Sequence of chain 1.B:
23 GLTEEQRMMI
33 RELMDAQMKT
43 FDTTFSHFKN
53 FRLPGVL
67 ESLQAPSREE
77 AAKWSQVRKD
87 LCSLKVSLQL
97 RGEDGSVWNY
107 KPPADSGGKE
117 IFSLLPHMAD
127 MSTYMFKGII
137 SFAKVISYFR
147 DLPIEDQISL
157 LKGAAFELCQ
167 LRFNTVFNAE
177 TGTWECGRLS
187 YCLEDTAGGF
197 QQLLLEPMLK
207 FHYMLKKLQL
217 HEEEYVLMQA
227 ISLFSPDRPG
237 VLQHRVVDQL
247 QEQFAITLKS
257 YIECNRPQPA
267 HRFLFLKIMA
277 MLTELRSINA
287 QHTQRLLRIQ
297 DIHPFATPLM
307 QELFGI

This protein binds this small molecule.
Small molecule (SMILES): CC(C)[C@@H](NC(=O)CC1CC1)C(=O)N1CC[C@](O)(c2ccc(Cl)cc2)C(C)(C)C1

Binding-site contacts:
Ligand atom CL contacts residue ALA125 of chain 1.B at 4.0 Å.
Ligand atom C22 contacts residue MET124 of chain 1.B at 3.8 Å (hydrophobic).
Ligand atom N contacts residue MET204 of chain 1.B at 3.5 Å.
Ligand atom C8 contacts residue LEU90 of chain 1.B at 4.0 Å (hydrophobic).
Ligand atom CL contacts residue LEU121 of chain 1.B at 3.9 Å.
Ligand atom C21 contacts residue LEU87 of chain 1.B at 3.8 Å (hydrophobic).
Ligand atom C9 contacts residue MET204 of chain 1.B at 3.5 Å (hydrophobic).
Ligand atom O contacts residue GLN166 of chain 1.B at 3.0 Å (h-bond).
Ligand atom C11 contacts residue MET204 of chain 1.B at 3.6 Å (hydrophobic).
Ligand atom C16 contacts residue TYR187 of chain 1.B at 3.4 Å (hydrophobic).
Ligand atom C17 contacts residue PHE169 of chain 1.B at 3.7 Å (hydrophobic).
Ligand atom C19 contacts residue LEU90 of chain 1.B at 3.8 Å (hydrophobic).
Ligand atom CL contacts residue PHE301 of chain 1.B at 3.5 Å.
Ligand atom C14 contacts residue TYR187 of chain 1.B at 3.5 Å (hydrophobic).
Ligand atom C1 contacts residue MET306 of chain 1.B at 4.0 Å (hydrophobic).
Ligand atom C19 contacts residue TRP180 of chain 1.B at 3.6 Å (hydrophobic).
Ligand atom C13 contacts residue MET124 of chain 1.B at 3.9 Å (hydrophobic).
Ligand atom C17 contacts residue TRP180 of chain 1.B at 3.5 Å (hydrophobic).
Ligand atom C14 contacts residue MET124 of chain 1.B at 3.8 Å (hydrophobic).
Ligand atom C1 contacts residue ALA125 of chain 1.B at 3.6 Å (hydrophobic).
Ligand atom CL contacts residue MET306 of chain 1.B at 3.5 Å.
Ligand atom O contacts residue MET204 of chain 1.B at 3.7 Å.
Ligand atom C20 contacts residue HIS208 of chain 1.B at 3.7 Å.
Ligand atom C19 contacts residue LEU205 of chain 1.B at 3.9 Å (hydrophobic).
Ligand atom C contacts residue MET306 of chain 1.B at 3.8 Å (hydrophobic).
Ligand atom C1 contacts residue MET124 of chain 1.B at 3.7 Å (hydrophobic).
Ligand atom C20 contacts residue TRP180 of chain 1.B at 3.6 Å (hydrophobic).
Ligand atom C1 contacts residue LEU121 of chain 1.B at 4.0 Å (hydrophobic).
Ligand atom O1 contacts residue VAL92 of chain 1.B at 3.4 Å.
Ligand atom C11 contacts residue GLN166 of chain 1.B at 4.0 Å.
Ligand atom C20 contacts residue MET204 of chain 1.B at 3.8 Å (hydrophobic).
Ligand atom C22 contacts residue LEU121 of chain 1.B at 4.0 Å (hydrophobic).
Ligand atom C2 contacts residue SER128 of chain 1.B at 4.0 Å.
Ligand atom C16 contacts residue TRP180 of chain 1.B at 3.9 Å (hydrophobic).
Ligand atom C16 contacts residue PHE169 of chain 1.B at 3.6 Å (hydrophobic).
Ligand atom O2 contacts residue HIS288 of chain 1.B at 3.1 Å (h-bond).
Ligand atom C18 contacts residue MET204 of chain 1.B at 3.9 Å (hydrophobic).
Ligand atom C2 contacts residue MET124 of chain 1.B at 3.6 Å (hydrophobic).
Ligand atom O1 contacts residue MET124 of chain 1.B at 3.3 Å.
Ligand atom C18 contacts residue LEU90 of chain 1.B at 4.0 Å (hydrophobic).